The small molecule below binds the protein below.
Small molecule (SMILES): Cc1cc(Oc2ncccc2OC(F)F)ccc1-c1c(C)c(=O)[nH]c(=O)n1C

Binding-site contacts:
Ligand atom O22 contacts residue SER188 of chain 1.E at 3.0 Å (h-bond).
Ligand atom F03 contacts residue SER199 of chain 1.E at 2.7 Å.
Ligand atom O11 contacts residue LEU190 of chain 1.E at 3.5 Å.
Ligand atom C18 contacts residue SER188 of chain 1.E at 3.2 Å.
Ligand atom C16 contacts residue SER189 of chain 1.E at 3.4 Å.
Ligand atom N09 contacts residue ASP103 of chain 1.E at 3.4 Å (salt-bridge).
Ligand atom C13 contacts residue ASP103 of chain 1.E at 3.3 Å.
Ligand atom C21 contacts residue CYS186 of chain 1.E at 3.3 Å (hydrophobic).
Ligand atom C17 contacts residue SER189 of chain 1.E at 3.5 Å.
Ligand atom C27 contacts residue TRP99 of chain 1.E at 3.6 Å (hydrophobic).
Ligand atom F01 contacts residue SER198 of chain 1.E at 2.7 Å.
Ligand atom C26 contacts residue TRP99 of chain 1.E at 3.5 Å (hydrophobic).
Ligand atom C13 contacts residue ILE104 of chain 1.E at 3.6 Å (hydrophobic).
Ligand atom F03 contacts residue ASN292 of chain 1.E at 3.3 Å.
Ligand atom C02 contacts residue SER198 of chain 1.E at 3.3 Å.
Ligand atom C18 contacts residue PHE313 of chain 1.E at 3.4 Å (hydrophobic).
Ligand atom N20 contacts residue SER188 of chain 1.E at 3.2 Å (h-bond).
Ligand atom O25 contacts residue LYS81 of chain 1.E at 2.5 Å (salt-bridge).
Ligand atom F01 contacts residue SER199 of chain 1.E at 3.2 Å.
Ligand atom C07 contacts residue SER107 of chain 1.E at 3.2 Å.
Ligand atom F01 contacts residue SER202 of chain 1.E at 3.3 Å.
Ligand atom C14 contacts residue ASP103 of chain 1.E at 3.4 Å.
Ligand atom O04 contacts residue SER198 of chain 1.E at 3.6 Å (h-bond).
Ligand atom C02 contacts residue PHE289 of chain 1.E at 3.5 Å (hydrophobic).
Ligand atom C02 contacts residue SER199 of chain 1.E at 3.2 Å.
Ligand atom O25 contacts residue TRP99 of chain 1.E at 3.3 Å.
Ligand atom C24 contacts residue TRP99 of chain 1.E at 3.4 Å (hydrophobic).
Ligand atom O22 contacts residue CYS186 of chain 1.E at 2.8 Å (h-bond).
Ligand atom C28 contacts residue SER188 of chain 1.E at 3.1 Å.
Ligand atom O22 contacts residue ASP187 of chain 1.E at 3.4 Å (salt-bridge).
Ligand atom N09 contacts residue PHE288 of chain 1.E at 3.5 Å.
Ligand atom C18 contacts residue SER189 of chain 1.E at 3.2 Å.
Ligand atom N23 contacts residue CYS186 of chain 1.E at 2.9 Å (h-bond).
Ligand atom C24 contacts residue LYS81 of chain 1.E at 3.5 Å.
Ligand atom C21 contacts residue SER188 of chain 1.E at 3.4 Å.
Ligand atom C06 contacts residue PHE289 of chain 1.E at 3.5 Å (hydrophobic).
Ligand atom F03 contacts residue SER198 of chain 1.E at 3.2 Å.
Ligand atom C17 contacts residue ASN292 of chain 1.E at 3.6 Å.
Ligand atom F03 contacts residue LEU190 of chain 1.E at 3.4 Å.
Ligand atom C08 contacts residue PHE288 of chain 1.E at 3.4 Å (hydrophobic).

Sequence of chain 1.E:
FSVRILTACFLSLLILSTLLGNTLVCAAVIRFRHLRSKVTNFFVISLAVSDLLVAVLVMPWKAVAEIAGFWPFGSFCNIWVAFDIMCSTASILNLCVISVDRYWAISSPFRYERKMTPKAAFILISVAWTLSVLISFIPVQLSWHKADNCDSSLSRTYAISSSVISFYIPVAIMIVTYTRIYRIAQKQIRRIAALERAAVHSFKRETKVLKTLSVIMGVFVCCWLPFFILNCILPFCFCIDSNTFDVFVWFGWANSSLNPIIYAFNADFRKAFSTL